The small molecule below binds the protein below.
Small molecule (SMILES): CC(=O)N[C@H]1[C@H](O[C@H]2[C@H](O)[C@@H](NC(C)=O)CO[C@@H]2CO)O[C@H](CO)[C@@H](O[C@@H]2O[C@H](CO)[C@@H](O)[C@H](O[C@H]3O[C@H](CO)[C@@H](O)[C@H](O)[C@@H]3O)[C@@H]2O)[C@@H]1O

Sequence of chain 1.Q:
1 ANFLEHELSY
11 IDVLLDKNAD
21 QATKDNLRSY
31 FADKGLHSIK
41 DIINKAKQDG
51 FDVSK

Binding-site contacts:
Ligand atom O6 contacts residue ARG90 of chain 1.N at 3.9 Å.
Ligand atom C4 contacts residue ASN77 of chain 1.N at 4.1 Å.
Ligand atom C8 contacts residue GLN89 of chain 1.N at 3.3 Å.
Ligand atom O7 contacts residue ALA86 of chain 1.N at 3.5 Å.
Ligand atom C8 contacts residue ALA86 of chain 1.N at 4.1 Å (hydrophobic).
Ligand atom C7 contacts residue GLN89 of chain 1.N at 3.1 Å.
Ligand atom O3 contacts residue GLN89 of chain 1.N at 3.2 Å (h-bond).
Ligand atom C2 contacts residue GLN89 of chain 1.N at 4.3 Å.
Ligand atom O7 contacts residue ASN77 of chain 1.N at 3.5 Å (h-bond).
Ligand atom O6 contacts residue GLN89 of chain 1.N at 3.7 Å.
Ligand atom C7 contacts residue VAL87 of chain 1.N at 4.1 Å (hydrophobic).
Ligand atom C8 contacts residue VAL87 of chain 1.N at 4.3 Å (hydrophobic).
Ligand atom C2 contacts residue ASN77 of chain 1.N at 2.4 Å.
Ligand atom C8 contacts residue HIS6 of chain 1.Q at 3.8 Å.
Ligand atom C5 contacts residue ASN77 of chain 1.N at 3.6 Å.
Ligand atom N2 contacts residue GLN89 of chain 1.N at 3.5 Å (h-bond).
Ligand atom O6 contacts residue LEU84 of chain 1.N at 3.7 Å.
Ligand atom C8 contacts residue ASN77 of chain 1.N at 4.2 Å.
Ligand atom C7 contacts residue ALA86 of chain 1.N at 4.2 Å (hydrophobic).
Ligand atom C3 contacts residue ASN77 of chain 1.N at 3.7 Å.
Ligand atom C1 contacts residue SER79 of chain 1.N at 3.9 Å.
Ligand atom C8 contacts residue SER9 of chain 1.Q at 3.7 Å.
Ligand atom O7 contacts residue LEU85 of chain 1.N at 4.3 Å.
Ligand atom C1 contacts residue ASN77 of chain 1.N at 1.4 Å.
Ligand atom C3 contacts residue GLN89 of chain 1.N at 4.3 Å.
Ligand atom O6 contacts residue GLN92 of chain 1.N at 3.9 Å.
Ligand atom N2 contacts residue ASN77 of chain 1.N at 2.9 Å (h-bond).
Ligand atom C7 contacts residue ASN77 of chain 1.N at 3.4 Å.
Ligand atom O6 contacts residue GLN89 of chain 1.N at 3.5 Å (h-bond).
Ligand atom C6 contacts residue ARG90 of chain 1.N at 3.5 Å.
Ligand atom C8 contacts residue TYR10 of chain 1.Q at 4.1 Å (hydrophobic).
Ligand atom C1 contacts residue ASN80 of chain 1.N at 3.4 Å.
Ligand atom C5 contacts residue GLN92 of chain 1.N at 4.2 Å.
Ligand atom C5 contacts residue ASN80 of chain 1.N at 3.5 Å.
Ligand atom O5 contacts residue ASN77 of chain 1.N at 2.3 Å (h-bond).
Ligand atom O5 contacts residue ASN80 of chain 1.N at 3.0 Å (h-bond).
Ligand atom C6 contacts residue ASN80 of chain 1.N at 3.8 Å.
Ligand atom O7 contacts residue GLN89 of chain 1.N at 3.4 Å (h-bond).
Ligand atom O5 contacts residue LEU84 of chain 1.N at 3.9 Å.
Ligand atom O7 contacts residue VAL87 of chain 1.N at 3.0 Å (h-bond).

Sequence of chain 1.N:
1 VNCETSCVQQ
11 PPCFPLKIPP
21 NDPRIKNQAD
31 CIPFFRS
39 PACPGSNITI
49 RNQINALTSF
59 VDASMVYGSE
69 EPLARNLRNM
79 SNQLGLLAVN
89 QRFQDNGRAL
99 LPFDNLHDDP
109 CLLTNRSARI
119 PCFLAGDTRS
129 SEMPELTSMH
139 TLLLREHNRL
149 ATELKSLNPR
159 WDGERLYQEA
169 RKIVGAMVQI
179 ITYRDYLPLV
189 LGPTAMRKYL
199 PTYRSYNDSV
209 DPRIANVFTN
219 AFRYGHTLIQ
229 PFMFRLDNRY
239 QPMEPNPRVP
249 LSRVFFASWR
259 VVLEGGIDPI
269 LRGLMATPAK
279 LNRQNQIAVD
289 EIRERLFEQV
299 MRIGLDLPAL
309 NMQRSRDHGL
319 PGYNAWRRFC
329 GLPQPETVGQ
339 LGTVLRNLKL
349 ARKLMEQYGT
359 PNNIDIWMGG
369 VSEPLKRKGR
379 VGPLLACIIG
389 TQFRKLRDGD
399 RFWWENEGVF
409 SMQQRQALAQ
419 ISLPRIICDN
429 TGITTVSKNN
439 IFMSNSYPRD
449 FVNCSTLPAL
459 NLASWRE